A protein and the small-molecule ligand that binds it are described below.
Small molecule (SMILES): CC(=O)N[C@H]1[C@H](O[C@H]2[C@@H](O)[C@@H](CO)O[C@@H](O[C@H]3[C@H](O)[C@@H](O)[C@H](O)O[C@@H]3CO)[C@@H]2O)O[C@H](CO)[C@@H](O[C@@H]2O[C@@H](C)[C@@H](O)[C@@H](O)[C@@H]2O)[C@@H]1O[C@@H]1O[C@H](CO)[C@H](O)[C@H](O)[C@H]1O[C@@H]1O[C@@H](C)[C@@H](O)[C@@H](O)[C@@H]1O

Sequence of chain 1.A:
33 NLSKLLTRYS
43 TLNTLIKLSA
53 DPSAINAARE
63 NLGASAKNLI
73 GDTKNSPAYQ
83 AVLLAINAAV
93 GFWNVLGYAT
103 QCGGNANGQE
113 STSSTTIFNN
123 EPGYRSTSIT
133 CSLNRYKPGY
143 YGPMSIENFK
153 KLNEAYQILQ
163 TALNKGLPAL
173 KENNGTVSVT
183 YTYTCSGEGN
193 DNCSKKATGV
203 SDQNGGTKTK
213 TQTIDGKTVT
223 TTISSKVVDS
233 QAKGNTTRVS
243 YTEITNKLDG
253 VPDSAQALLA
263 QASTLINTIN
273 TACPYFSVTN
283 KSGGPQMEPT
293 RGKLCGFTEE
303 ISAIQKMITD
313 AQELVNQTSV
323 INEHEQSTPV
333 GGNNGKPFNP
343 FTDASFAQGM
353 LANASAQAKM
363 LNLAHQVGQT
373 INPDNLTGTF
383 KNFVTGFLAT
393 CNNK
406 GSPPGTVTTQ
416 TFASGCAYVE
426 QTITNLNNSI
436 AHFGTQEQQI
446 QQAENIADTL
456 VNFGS

Binding-site contacts:
Ligand atom O5 contacts residue SER232 of chain 1.A at 2.9 Å (h-bond).
Ligand atom O2 contacts residue ASN192 of chain 1.A at 2.8 Å (h-bond).
Ligand atom C4 contacts residue SER232 of chain 1.A at 3.6 Å.
Ligand atom C2 contacts residue SER242 of chain 1.A at 3.7 Å.
Ligand atom C6 contacts residue ASP231 of chain 1.A at 3.2 Å.
Ligand atom O4 contacts residue SER232 of chain 1.A at 2.7 Å (h-bond).
Ligand atom O7 contacts residue SER242 of chain 1.A at 3.3 Å (h-bond).
Ligand atom O2 contacts residue GLY189 of chain 1.A at 3.6 Å (h-bond).
Ligand atom O4 contacts residue ASP231 of chain 1.A at 2.8 Å (salt-bridge).
Ligand atom O3 contacts residue SER232 of chain 1.A at 2.8 Å (h-bond).
Ligand atom O3 contacts residue ASN192 of chain 1.A at 3.8 Å.
Ligand atom O4 contacts residue SER232 of chain 1.A at 3.8 Å.
Ligand atom C2 contacts residue SER242 of chain 1.A at 3.8 Å.
Ligand atom C1 contacts residue SER242 of chain 1.A at 3.8 Å.
Ligand atom O4 contacts residue THR244 of chain 1.A at 2.7 Å (h-bond).
Ligand atom C8 contacts residue GLU190 of chain 1.A at 3.4 Å.
Ligand atom C5 contacts residue THR244 of chain 1.A at 3.8 Å.
Ligand atom C2 contacts residue SER232 of chain 1.A at 3.9 Å.
Ligand atom C4 contacts residue THR244 of chain 1.A at 3.8 Å.
Ligand atom C6 contacts residue SER232 of chain 1.A at 3.7 Å.
Ligand atom C1 contacts residue SER232 of chain 1.A at 3.7 Å.
Ligand atom C6 contacts residue GLN205 of chain 1.A at 3.6 Å.
Ligand atom C5 contacts residue ASP231 of chain 1.A at 3.8 Å.
Ligand atom O6 contacts residue ASP231 of chain 1.A at 2.5 Å (salt-bridge).
Ligand atom O4 contacts residue CYS187 of chain 1.A at 2.7 Å (h-bond).
Ligand atom C5 contacts residue SER232 of chain 1.A at 3.6 Å.
Ligand atom O3 contacts residue GLY189 of chain 1.A at 2.8 Å (h-bond).
Ligand atom O4 contacts residue TYR243 of chain 1.A at 3.7 Å.
Ligand atom O3 contacts residue SER188 of chain 1.A at 3.2 Å.
Ligand atom O3 contacts residue SER242 of chain 1.A at 3.0 Å (h-bond).
Ligand atom C3 contacts residue GLY189 of chain 1.A at 3.5 Å.
Ligand atom C3 contacts residue SER232 of chain 1.A at 3.8 Å.
Ligand atom O5 contacts residue GLN205 of chain 1.A at 3.5 Å (h-bond).
Ligand atom C2 contacts residue ASN192 of chain 1.A at 3.3 Å.
Ligand atom C6 contacts residue VAL229 of chain 1.A at 3.7 Å (hydrophobic).
Ligand atom O5 contacts residue THR244 of chain 1.A at 3.5 Å (h-bond).
Ligand atom C6 contacts residue THR244 of chain 1.A at 3.5 Å.
Ligand atom C4 contacts residue CYS187 of chain 1.A at 3.6 Å (hydrophobic).
Ligand atom O5 contacts residue ASP231 of chain 1.A at 3.1 Å (salt-bridge).
Ligand atom O3 contacts residue CYS187 of chain 1.A at 3.5 Å (h-bond).